Sequence of chain 1.H:
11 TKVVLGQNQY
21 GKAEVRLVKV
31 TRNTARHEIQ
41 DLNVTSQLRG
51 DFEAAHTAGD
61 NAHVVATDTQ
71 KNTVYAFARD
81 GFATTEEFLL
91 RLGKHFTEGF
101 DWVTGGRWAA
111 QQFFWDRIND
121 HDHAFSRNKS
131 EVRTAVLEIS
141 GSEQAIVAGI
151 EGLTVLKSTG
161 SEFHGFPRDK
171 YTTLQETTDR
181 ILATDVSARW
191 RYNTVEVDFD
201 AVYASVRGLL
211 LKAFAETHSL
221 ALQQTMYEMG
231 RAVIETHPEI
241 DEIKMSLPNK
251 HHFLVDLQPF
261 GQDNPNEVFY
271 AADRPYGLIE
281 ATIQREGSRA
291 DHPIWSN

A small-molecule ligand and the protein it binds are described below.
Small molecule (SMILES): O=c1[nH]c(=O)c2[nH]c(=O)[nH]c2[nH]1

Binding-site contacts:
Ligand atom C6 contacts residue THR67 of chain 1.E at 3.9 Å.
Ligand atom N9 contacts residue PHE163 of chain 1.H at 3.7 Å.
Ligand atom N7 contacts residue ALA66 of chain 1.E at 3.5 Å.
Ligand atom C8 contacts residue ASP68 of chain 1.E at 3.9 Å.
Ligand atom C8 contacts residue THR67 of chain 1.E at 2.9 Å.
Ligand atom C6 contacts residue GLN223 of chain 1.H at 3.8 Å.
Ligand atom O24 contacts residue LEU174 of chain 1.H at 3.4 Å.
Ligand atom C2 contacts residue ARG180 of chain 1.H at 3.4 Å.
Ligand atom O13 contacts residue THR67 of chain 1.E at 3.6 Å.
Ligand atom C4 contacts residue ASN249 of chain 1.H at 3.8 Å.
Ligand atom O24 contacts residue ALA66 of chain 1.E at 3.8 Å.
Ligand atom C5 contacts residue THR67 of chain 1.E at 3.6 Å.
Ligand atom N3 contacts residue ARG180 of chain 1.H at 2.9 Å (salt-bridge).
Ligand atom O11 contacts residue ALA221 of chain 1.H at 3.4 Å.
Ligand atom N9 contacts residue THR67 of chain 1.E at 3.9 Å.
Ligand atom O11 contacts residue GLN223 of chain 1.H at 3.7 Å.
Ligand atom C8 contacts residue LEU174 of chain 1.H at 3.9 Å (hydrophobic).
Ligand atom N1 contacts residue PHE163 of chain 1.H at 3.6 Å.
Ligand atom O24 contacts residue THR67 of chain 1.E at 3.0 Å (h-bond).
Ligand atom C5 contacts residue PHE163 of chain 1.H at 3.5 Å (hydrophobic).
Ligand atom O11 contacts residue PHE163 of chain 1.H at 3.8 Å.
Ligand atom O13 contacts residue GLN223 of chain 1.H at 3.0 Å (h-bond).
Ligand atom C2 contacts residue GLN223 of chain 1.H at 3.8 Å.
Ligand atom N7 contacts residue THR67 of chain 1.E at 2.6 Å (h-bond).
Ligand atom N1 contacts residue GLN223 of chain 1.H at 3.0 Å (h-bond).
Ligand atom N3 contacts residue ASN249 of chain 1.H at 3.5 Å (h-bond).
Ligand atom C2 contacts residue PHE163 of chain 1.H at 3.5 Å (hydrophobic).
Ligand atom C8 contacts residue PHE163 of chain 1.H at 3.9 Å (hydrophobic).
Ligand atom O13 contacts residue TYR20 of chain 1.E at 3.4 Å.
Ligand atom N9 contacts residue ARG180 of chain 1.H at 3.5 Å (salt-bridge).
Ligand atom O11 contacts residue ARG180 of chain 1.H at 2.7 Å (salt-bridge).
Ligand atom O13 contacts residue VAL64 of chain 1.E at 3.4 Å.
Ligand atom C6 contacts residue PHE163 of chain 1.H at 3.7 Å (hydrophobic).
Ligand atom N7 contacts residue PHE163 of chain 1.H at 3.9 Å.
Ligand atom C2 contacts residue LEU222 of chain 1.H at 3.8 Å (hydrophobic).
Ligand atom N3 contacts residue PHE163 of chain 1.H at 3.7 Å.
Ligand atom C4 contacts residue ARG180 of chain 1.H at 3.6 Å.
Ligand atom C4 contacts residue PHE163 of chain 1.H at 3.5 Å (hydrophobic).
Ligand atom O24 contacts residue ASP68 of chain 1.E at 3.0 Å (salt-bridge).
Ligand atom O11 contacts residue LEU222 of chain 1.H at 2.7 Å (h-bond).

Sequence of chain 1.E:
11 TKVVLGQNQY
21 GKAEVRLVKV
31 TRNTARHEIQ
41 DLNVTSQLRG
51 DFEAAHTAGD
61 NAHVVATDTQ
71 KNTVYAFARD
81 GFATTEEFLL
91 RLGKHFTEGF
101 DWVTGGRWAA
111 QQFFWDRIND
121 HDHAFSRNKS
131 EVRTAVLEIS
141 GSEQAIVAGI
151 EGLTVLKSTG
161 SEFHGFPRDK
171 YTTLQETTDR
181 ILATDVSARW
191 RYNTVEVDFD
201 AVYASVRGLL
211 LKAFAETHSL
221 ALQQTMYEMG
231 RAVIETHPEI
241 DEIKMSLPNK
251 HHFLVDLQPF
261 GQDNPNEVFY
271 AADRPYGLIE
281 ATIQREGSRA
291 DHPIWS